The small molecule below binds the protein below.
Small molecule (SMILES): O=C(O)COP(=O)(O)O

Sequence of chain 1.A:
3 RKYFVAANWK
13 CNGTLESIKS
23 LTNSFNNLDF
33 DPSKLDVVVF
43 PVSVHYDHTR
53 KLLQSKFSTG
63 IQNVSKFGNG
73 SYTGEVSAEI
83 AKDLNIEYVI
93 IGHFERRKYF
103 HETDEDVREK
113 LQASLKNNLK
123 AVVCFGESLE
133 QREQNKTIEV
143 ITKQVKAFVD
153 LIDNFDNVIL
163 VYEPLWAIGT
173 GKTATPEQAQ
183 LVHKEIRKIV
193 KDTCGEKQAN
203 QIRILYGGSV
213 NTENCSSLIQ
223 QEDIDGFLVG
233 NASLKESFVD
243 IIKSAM

Binding-site contacts:
Ligand atom C1 contacts residue HIS95 of chain 1.A at 3.7 Å.
Ligand atom O2 contacts residue HIS95 of chain 1.A at 3.6 Å (h-bond).
Ligand atom O2P contacts residue GLY171 of chain 1.A at 2.7 Å (h-bond).
Ligand atom C1 contacts residue ILE170 of chain 1.A at 4.0 Å (hydrophobic).
Ligand atom O1 contacts residue HIS95 of chain 1.A at 2.7 Å (h-bond).
Ligand atom O1 contacts residue GLU165 of chain 1.A at 3.5 Å (salt-bridge).
Ligand atom O3P contacts residue GLY171 of chain 1.A at 3.9 Å.
Ligand atom O2P contacts residue ALA169 of chain 1.A at 3.6 Å.
Ligand atom O4P contacts residue VAL212 of chain 1.A at 4.2 Å.
Ligand atom C2 contacts residue GLY209 of chain 1.A at 4.3 Å.
Ligand atom O4P contacts residue ASN233 of chain 1.A at 3.8 Å.
Ligand atom O4P contacts residue SER211 of chain 1.A at 3.6 Å.
Ligand atom O2P contacts residue SER211 of chain 1.A at 2.7 Å (h-bond).
Ligand atom C2 contacts residue GLY210 of chain 1.A at 3.6 Å.
Ligand atom O1P contacts residue GLY232 of chain 1.A at 3.8 Å.
Ligand atom O2 contacts residue ILE170 of chain 1.A at 4.0 Å.
Ligand atom O1P contacts residue ILE170 of chain 1.A at 3.8 Å.
Ligand atom C1 contacts residue LYS12 of chain 1.A at 4.0 Å.
Ligand atom O1 contacts residue ILE170 of chain 1.A at 3.9 Å.
Ligand atom O1 contacts residue ASN10 of chain 1.A at 4.2 Å.
Ligand atom O2P contacts residue GLY210 of chain 1.A at 3.6 Å.
Ligand atom O1 contacts residue LYS12 of chain 1.A at 3.0 Å (salt-bridge).
Ligand atom C2 contacts residue LEU230 of chain 1.A at 3.7 Å (hydrophobic).
Ligand atom O3P contacts residue GLY232 of chain 1.A at 3.4 Å.
Ligand atom C1 contacts residue GLU165 of chain 1.A at 3.4 Å.
Ligand atom P contacts residue ASN233 of chain 1.A at 3.9 Å.
Ligand atom O1P contacts residue LYS12 of chain 1.A at 3.6 Å (salt-bridge).
Ligand atom O2 contacts residue LEU230 of chain 1.A at 4.0 Å.
Ligand atom P contacts residue SER211 of chain 1.A at 3.7 Å.
Ligand atom O4P contacts residue VAL231 of chain 1.A at 3.9 Å.
Ligand atom P contacts residue GLY171 of chain 1.A at 3.8 Å.
Ligand atom P contacts residue GLY232 of chain 1.A at 3.7 Å.
Ligand atom O3P contacts residue ASN233 of chain 1.A at 3.0 Å (h-bond).
Ligand atom O4P contacts residue GLY232 of chain 1.A at 2.7 Å (h-bond).
Ligand atom O2 contacts residue GLU165 of chain 1.A at 2.3 Å (salt-bridge).
Ligand atom O3P contacts residue LYS12 of chain 1.A at 4.0 Å.
Ligand atom O2P contacts residue ILE170 of chain 1.A at 3.6 Å.
Ligand atom O1P contacts residue GLY171 of chain 1.A at 4.3 Å.
Ligand atom O2 contacts residue GLY209 of chain 1.A at 4.3 Å.
Ligand atom C2 contacts residue GLY232 of chain 1.A at 3.9 Å.